Sequence of chain 42.P:
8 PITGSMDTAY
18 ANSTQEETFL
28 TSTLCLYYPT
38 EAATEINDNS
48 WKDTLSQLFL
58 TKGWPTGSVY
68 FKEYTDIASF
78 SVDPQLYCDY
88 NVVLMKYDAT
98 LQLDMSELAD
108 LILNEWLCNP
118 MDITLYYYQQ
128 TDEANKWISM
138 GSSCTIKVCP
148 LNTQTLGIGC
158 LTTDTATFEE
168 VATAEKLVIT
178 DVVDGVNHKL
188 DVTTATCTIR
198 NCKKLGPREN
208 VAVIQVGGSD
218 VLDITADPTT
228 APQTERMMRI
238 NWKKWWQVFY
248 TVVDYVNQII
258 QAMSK

The small molecule below binds the protein below.
Small molecule (SMILES): CC(=O)N[C@H]1[C@H](O[C@H]2[C@H](O)[C@@H](NC(C)=O)CO[C@@H]2CO)O[C@H](CO)[C@@H](O)[C@@H]1O

Binding-site contacts:
Ligand atom C2 contacts residue ASN19 of chain 42.P at 3.6 Å.
Ligand atom O5 contacts residue ASN19 of chain 42.P at 2.9 Å (h-bond).
Ligand atom C7 contacts residue ALA18 of chain 42.P at 4.4 Å (hydrophobic).
Ligand atom N2 contacts residue ASN19 of chain 42.P at 4.0 Å.
Ligand atom O7 contacts residue ALA18 of chain 42.P at 4.3 Å.
Ligand atom C3 contacts residue ASN19 of chain 42.P at 4.4 Å.
Ligand atom C5 contacts residue ASN19 of chain 42.P at 3.6 Å.
Ligand atom C8 contacts residue ALA18 of chain 42.P at 4.0 Å (hydrophobic).
Ligand atom C8 contacts residue TYR17 of chain 42.P at 3.4 Å (hydrophobic).
Ligand atom C1 contacts residue ASN19 of chain 42.P at 2.3 Å.
Ligand atom C7 contacts residue TYR17 of chain 42.P at 4.3 Å (hydrophobic).